Binding-site contacts:
Ligand atom C7 contacts residue ASN336 of chain 1.B at 3.3 Å.
Ligand atom O7 contacts residue GLY333 of chain 1.B at 3.7 Å.
Ligand atom O7 contacts residue ASN336 of chain 1.B at 3.2 Å (h-bond).
Ligand atom C7 contacts residue GLY333 of chain 1.B at 4.2 Å.
Ligand atom C3 contacts residue ASN336 of chain 1.B at 3.8 Å.
Ligand atom C8 contacts residue ASN336 of chain 1.B at 4.5 Å.
Ligand atom N2 contacts residue ASN336 of chain 1.B at 2.9 Å (h-bond).
Ligand atom C1 contacts residue ASN336 of chain 1.B at 1.4 Å.
Ligand atom C4 contacts residue ASN336 of chain 1.B at 4.2 Å.
Ligand atom C2 contacts residue ASN336 of chain 1.B at 2.4 Å.
Ligand atom C8 contacts residue GLY333 of chain 1.B at 4.1 Å.
Ligand atom C5 contacts residue ASN336 of chain 1.B at 3.7 Å.
Ligand atom C8 contacts residue SER332 of chain 1.B at 4.0 Å.
Ligand atom C7 contacts residue SER332 of chain 1.B at 4.3 Å.
Ligand atom C8 contacts residue NAG1 of chain 1.NA at 3.9 Å.
Ligand atom O5 contacts residue ASN336 of chain 1.B at 2.4 Å (h-bond).

Sequence of chain 1.B:
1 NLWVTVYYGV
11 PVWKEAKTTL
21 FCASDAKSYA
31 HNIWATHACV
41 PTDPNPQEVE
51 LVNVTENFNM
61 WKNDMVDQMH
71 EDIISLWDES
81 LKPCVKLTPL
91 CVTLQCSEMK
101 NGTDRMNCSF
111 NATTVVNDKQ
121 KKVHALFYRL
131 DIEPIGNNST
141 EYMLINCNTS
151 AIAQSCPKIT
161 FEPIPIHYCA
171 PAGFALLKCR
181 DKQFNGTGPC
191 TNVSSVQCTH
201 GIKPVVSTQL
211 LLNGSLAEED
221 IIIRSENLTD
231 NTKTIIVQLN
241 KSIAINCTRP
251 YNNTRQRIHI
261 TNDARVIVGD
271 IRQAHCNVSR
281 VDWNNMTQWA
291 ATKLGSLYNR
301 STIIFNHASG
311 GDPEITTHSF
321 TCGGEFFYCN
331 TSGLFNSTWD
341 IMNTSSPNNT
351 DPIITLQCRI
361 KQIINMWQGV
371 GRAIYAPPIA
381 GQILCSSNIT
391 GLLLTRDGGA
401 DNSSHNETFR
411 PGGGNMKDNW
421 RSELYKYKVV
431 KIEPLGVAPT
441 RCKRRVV

This small molecule binds to this protein.
Small molecule (SMILES): CC(=O)N[C@@H]1[C@@H](O)[C@H](O)[C@@H](CO)O[C@H]1O